This small molecule binds to this protein.
Small molecule (SMILES): CC(=O)N[C@@H]1[C@@H](O)[C@H](O)[C@@H](CO)O[C@H]1O

Sequence of chain 16.E:
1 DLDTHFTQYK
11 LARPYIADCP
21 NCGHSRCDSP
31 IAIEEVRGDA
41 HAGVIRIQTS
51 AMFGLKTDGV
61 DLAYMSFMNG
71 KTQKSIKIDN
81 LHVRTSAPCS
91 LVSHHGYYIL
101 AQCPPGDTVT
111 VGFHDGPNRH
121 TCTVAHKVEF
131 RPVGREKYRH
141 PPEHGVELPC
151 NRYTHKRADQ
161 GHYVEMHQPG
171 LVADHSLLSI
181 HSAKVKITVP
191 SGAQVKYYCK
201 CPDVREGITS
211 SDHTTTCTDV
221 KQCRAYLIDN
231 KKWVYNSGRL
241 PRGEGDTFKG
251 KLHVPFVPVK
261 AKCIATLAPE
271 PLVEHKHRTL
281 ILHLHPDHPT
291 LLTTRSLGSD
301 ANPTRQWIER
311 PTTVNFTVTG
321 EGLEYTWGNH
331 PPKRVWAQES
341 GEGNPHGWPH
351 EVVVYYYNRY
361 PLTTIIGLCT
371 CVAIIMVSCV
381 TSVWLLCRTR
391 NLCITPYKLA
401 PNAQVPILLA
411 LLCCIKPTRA

Binding-site contacts:
Ligand atom O5 contacts residue VAL314 of chain 16.E at 3.8 Å.
Ligand atom C1 contacts residue VAL314 of chain 16.E at 4.4 Å (hydrophobic).
Ligand atom C6 contacts residue THR313 of chain 16.E at 4.5 Å.
Ligand atom C2 contacts residue ASN315 of chain 16.E at 2.5 Å.
Ligand atom C6 contacts residue ASN315 of chain 16.E at 4.5 Å.
Ligand atom O7 contacts residue ASN315 of chain 16.E at 4.2 Å.
Ligand atom C7 contacts residue ASN315 of chain 16.E at 3.3 Å.
Ligand atom O5 contacts residue ASN315 of chain 16.E at 2.4 Å (h-bond).
Ligand atom N2 contacts residue ASN315 of chain 16.E at 2.8 Å (h-bond).
Ligand atom O5 contacts residue THR313 of chain 16.E at 4.3 Å.
Ligand atom C1 contacts residue ASN315 of chain 16.E at 1.4 Å.
Ligand atom C4 contacts residue ASN315 of chain 16.E at 4.3 Å.
Ligand atom C8 contacts residue ASN315 of chain 16.E at 3.5 Å.
Ligand atom C5 contacts residue ASN315 of chain 16.E at 3.7 Å.
Ligand atom C8 contacts residue ILE281 of chain 16.E at 4.5 Å (hydrophobic).
Ligand atom C3 contacts residue ASN315 of chain 16.E at 3.8 Å.